Sequence of chain 1.A:
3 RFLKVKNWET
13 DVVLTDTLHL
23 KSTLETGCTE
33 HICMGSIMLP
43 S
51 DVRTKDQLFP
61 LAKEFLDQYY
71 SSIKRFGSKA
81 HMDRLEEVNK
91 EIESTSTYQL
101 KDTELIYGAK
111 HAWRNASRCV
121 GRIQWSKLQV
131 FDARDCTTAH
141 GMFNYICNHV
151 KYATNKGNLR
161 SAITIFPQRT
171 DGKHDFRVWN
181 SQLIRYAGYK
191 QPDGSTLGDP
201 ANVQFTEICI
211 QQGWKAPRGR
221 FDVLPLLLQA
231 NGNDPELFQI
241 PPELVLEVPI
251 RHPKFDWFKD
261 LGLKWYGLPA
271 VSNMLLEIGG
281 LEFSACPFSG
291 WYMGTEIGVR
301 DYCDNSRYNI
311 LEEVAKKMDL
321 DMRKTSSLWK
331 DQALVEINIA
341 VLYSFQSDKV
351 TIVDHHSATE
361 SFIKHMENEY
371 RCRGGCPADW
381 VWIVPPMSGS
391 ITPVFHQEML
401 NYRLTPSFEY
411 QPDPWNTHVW

Sequence of chain 1.B:
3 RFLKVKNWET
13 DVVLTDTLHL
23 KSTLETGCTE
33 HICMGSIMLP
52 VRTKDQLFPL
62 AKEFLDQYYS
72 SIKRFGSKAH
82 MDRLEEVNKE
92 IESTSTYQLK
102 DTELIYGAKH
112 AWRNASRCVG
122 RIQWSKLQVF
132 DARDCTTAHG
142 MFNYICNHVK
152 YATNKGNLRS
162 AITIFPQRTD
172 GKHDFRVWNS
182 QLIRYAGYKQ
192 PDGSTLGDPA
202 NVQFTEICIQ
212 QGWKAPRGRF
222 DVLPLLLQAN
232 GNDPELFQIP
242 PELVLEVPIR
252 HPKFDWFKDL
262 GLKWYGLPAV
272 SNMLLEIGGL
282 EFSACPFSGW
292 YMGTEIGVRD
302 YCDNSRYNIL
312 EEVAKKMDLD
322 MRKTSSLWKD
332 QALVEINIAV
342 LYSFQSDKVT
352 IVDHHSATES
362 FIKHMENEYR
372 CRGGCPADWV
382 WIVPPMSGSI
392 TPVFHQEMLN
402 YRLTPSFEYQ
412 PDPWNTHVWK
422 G

Binding-site contacts:
Ligand atom C17 contacts residue HEM1 of chain 1.H at 3.1 Å.
Ligand atom C08 contacts residue HEM1 of chain 1.H at 3.8 Å.
Ligand atom C4A contacts residue PHE288 of chain 1.B at 3.9 Å (hydrophobic).
Ligand atom C13 contacts residue HEM1 of chain 1.H at 3.1 Å.
Ligand atom C20 contacts residue TRP382 of chain 1.B at 3.3 Å (hydrophobic).
Ligand atom C10 contacts residue HEM1 of chain 1.H at 3.8 Å.
Ligand atom N02 contacts residue PRO269 of chain 1.B at 3.8 Å.
Ligand atom N01 contacts residue HEM1 of chain 1.H at 3.6 Å.
Ligand atom C06 contacts residue HEM1 of chain 1.H at 3.6 Å.
Ligand atom C09 contacts residue GLU296 of chain 1.B at 3.5 Å.
Ligand atom C06 contacts residue PHE288 of chain 1.B at 3.8 Å (hydrophobic).
Ligand atom C15 contacts residue HEM1 of chain 1.H at 3.2 Å.
Ligand atom N02 contacts residue TYR292 of chain 1.B at 3.7 Å.
Ligand atom C06 contacts residue VAL271 of chain 1.B at 3.5 Å (hydrophobic).
Ligand atom C10 contacts residue GLU296 of chain 1.B at 3.5 Å.
Ligand atom C22 contacts residue TYR410 of chain 1.B at 3.9 Å (hydrophobic).
Ligand atom C24 contacts residue TYR410 of chain 1.B at 3.8 Å (hydrophobic).
Ligand atom N02 contacts residue GLU296 of chain 1.B at 2.6 Å (salt-bridge).
Ligand atom N01 contacts residue GLU296 of chain 1.B at 2.7 Å (salt-bridge).
Ligand atom C16 contacts residue HEM1 of chain 1.H at 3.3 Å.
Ligand atom C02 contacts residue TRP291 of chain 1.B at 3.8 Å (hydrophobic).
Ligand atom N23 contacts residue TYR410 of chain 1.B at 3.1 Å (h-bond).
Ligand atom C04 contacts residue HEM1 of chain 1.H at 3.6 Å.
Ligand atom C11 contacts residue HEM1 of chain 1.H at 3.6 Å.
Ligand atom N02 contacts residue HEM1 of chain 1.H at 3.5 Å.
Ligand atom C08 contacts residue VAL271 of chain 1.B at 3.8 Å (hydrophobic).
Ligand atom C4A contacts residue HEM1 of chain 1.H at 3.1 Å.
Ligand atom C02 contacts residue HEM1 of chain 1.H at 3.4 Å.
Ligand atom N18 contacts residue GLN182 of chain 1.B at 3.9 Å.
Ligand atom C07 contacts residue VAL271 of chain 1.B at 3.2 Å (hydrophobic).
Ligand atom C03 contacts residue HEM1 of chain 1.H at 3.3 Å.
Ligand atom C12 contacts residue HEM1 of chain 1.H at 3.1 Å.
Ligand atom C20 contacts residue TYR410 of chain 1.B at 3.6 Å (hydrophobic).
Ligand atom C02 contacts residue GLU296 of chain 1.B at 3.4 Å.
Ligand atom C4A contacts residue GLY290 of chain 1.B at 3.9 Å.
Ligand atom C09 contacts residue HEM1 of chain 1.H at 3.6 Å.
Ligand atom N02 contacts residue TRP291 of chain 1.B at 2.8 Å (h-bond).
Ligand atom C22 contacts residue MET40 of chain 1.B at 3.9 Å (hydrophobic).
Ligand atom C07 contacts residue HEM1 of chain 1.H at 3.8 Å.
Ligand atom N23 contacts residue MET40 of chain 1.B at 3.9 Å.

A small-molecule ligand and the protein it binds are described below.
Small molecule (SMILES): Cc1cc(N)nc2cc(-c3ccc(OCc4cscn4)c(CN)c3)ccc12